Sequence of chain 14.A:
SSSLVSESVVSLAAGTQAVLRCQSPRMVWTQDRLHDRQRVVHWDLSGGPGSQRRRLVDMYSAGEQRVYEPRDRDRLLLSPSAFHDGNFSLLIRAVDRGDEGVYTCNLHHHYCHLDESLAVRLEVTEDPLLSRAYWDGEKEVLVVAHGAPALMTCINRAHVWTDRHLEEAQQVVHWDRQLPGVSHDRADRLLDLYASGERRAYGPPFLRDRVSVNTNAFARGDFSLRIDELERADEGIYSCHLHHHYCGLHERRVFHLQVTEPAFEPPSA

Binding-site contacts:
Ligand atom O7 contacts residue ASN87 of chain 14.A at 3.0 Å (h-bond).
Ligand atom C7 contacts residue ASN87 of chain 14.A at 3.1 Å.
Ligand atom C4 contacts residue ASN87 of chain 14.A at 4.2 Å.
Ligand atom C1 contacts residue ASN87 of chain 14.A at 1.4 Å.
Ligand atom C8 contacts residue ASN87 of chain 14.A at 4.3 Å.
Ligand atom C6 contacts residue LEU151 of chain 14.A at 3.8 Å (hydrophobic).
Ligand atom C5 contacts residue ASN87 of chain 14.A at 3.7 Å.
Ligand atom O7 contacts residue ASP85 of chain 14.A at 3.4 Å (salt-bridge).
Ligand atom C1 contacts residue SER89 of chain 14.A at 4.5 Å.
Ligand atom C6 contacts residue LEU91 of chain 14.A at 3.7 Å (hydrophobic).
Ligand atom C5 contacts residue LEU151 of chain 14.A at 4.1 Å (hydrophobic).
Ligand atom C3 contacts residue ASN87 of chain 14.A at 3.8 Å.
Ligand atom O5 contacts residue ASN87 of chain 14.A at 2.4 Å (h-bond).
Ligand atom N2 contacts residue ASN87 of chain 14.A at 2.8 Å (h-bond).
Ligand atom O6 contacts residue LEU91 of chain 14.A at 4.1 Å.
Ligand atom C2 contacts residue ASN87 of chain 14.A at 2.4 Å.
Ligand atom C7 contacts residue ASP85 of chain 14.A at 4.4 Å.
Ligand atom O4 contacts residue LEU151 of chain 14.A at 4.1 Å.

The protein below binds the small molecule below.
Small molecule (SMILES): CC(=O)N[C@@H]1[C@@H](O)[C@H](O)[C@@H](CO)O[C@H]1O